Binding-site contacts:
Ligand atom C contacts residue ALA224 of chain 1.A at 3.5 Å (hydrophobic).
Ligand atom CH2 contacts residue LEU114 of chain 1.A at 3.8 Å (hydrophobic).
Ligand atom O contacts residue HEM1 of chain 1.B at 3.9 Å.
Ligand atom O contacts residue ALA224 of chain 1.A at 3.0 Å (h-bond).
Ligand atom CE2 contacts residue ALA224 of chain 1.A at 4.0 Å (hydrophobic).
Ligand atom CG contacts residue PHE201 of chain 1.A at 4.0 Å (hydrophobic).
Ligand atom OXT contacts residue HEM1 of chain 1.B at 2.4 Å.
Ligand atom N contacts residue HEM1 of chain 1.B at 3.2 Å (h-bond).
Ligand atom NE1 contacts residue PRO222 of chain 1.A at 3.2 Å (h-bond).
Ligand atom CZ2 contacts residue LEU114 of chain 1.A at 4.0 Å (hydrophobic).
Ligand atom C contacts residue VAL225 of chain 1.A at 3.6 Å (hydrophobic).
Ligand atom CE2 contacts residue LEU140 of chain 1.A at 3.8 Å (hydrophobic).
Ligand atom CE2 contacts residue PRO222 of chain 1.A at 4.1 Å (hydrophobic).
Ligand atom CZ2 contacts residue LEU140 of chain 1.A at 3.7 Å (hydrophobic).
Ligand atom CD2 contacts residue GLY223 of chain 1.A at 3.9 Å.
Ligand atom CH2 contacts residue LEU140 of chain 1.A at 3.6 Å (hydrophobic).
Ligand atom OXT contacts residue ALA224 of chain 1.A at 3.4 Å.
Ligand atom O contacts residue GLY223 of chain 1.A at 3.3 Å.
Ligand atom CA contacts residue HEM1 of chain 1.B at 3.3 Å.
Ligand atom CG contacts residue GLY223 of chain 1.A at 4.0 Å.
Ligand atom CZ3 contacts residue LEU140 of chain 1.A at 3.5 Å (hydrophobic).
Ligand atom CD1 contacts residue PRO222 of chain 1.A at 3.7 Å (hydrophobic).
Ligand atom OXT contacts residue VAL225 of chain 1.A at 3.6 Å.
Ligand atom CB contacts residue PHE201 of chain 1.A at 3.5 Å (hydrophobic).
Ligand atom CE3 contacts residue ALA224 of chain 1.A at 3.6 Å (hydrophobic).
Ligand atom CE2 contacts residue GLY223 of chain 1.A at 3.6 Å.
Ligand atom CE3 contacts residue LEU140 of chain 1.A at 3.6 Å (hydrophobic).
Ligand atom CZ3 contacts residue ALA224 of chain 1.A at 3.6 Å (hydrophobic).
Ligand atom CZ3 contacts residue VAL144 of chain 1.A at 3.6 Å (hydrophobic).
Ligand atom CB contacts residue HEM1 of chain 1.B at 3.4 Å.
Ligand atom CZ2 contacts residue GLY223 of chain 1.A at 4.1 Å.
Ligand atom CH2 contacts residue VAL144 of chain 1.A at 3.8 Å (hydrophobic).
Ligand atom O contacts residue VAL225 of chain 1.A at 2.8 Å (h-bond).
Ligand atom CD2 contacts residue ALA224 of chain 1.A at 3.7 Å (hydrophobic).
Ligand atom CD1 contacts residue GLY223 of chain 1.A at 3.8 Å.
Ligand atom NE1 contacts residue TYR209 of chain 1.A at 3.4 Å.
Ligand atom CD1 contacts residue TYR209 of chain 1.A at 3.4 Å (hydrophobic).
Ligand atom C contacts residue HEM1 of chain 1.B at 3.3 Å.
Ligand atom NE1 contacts residue GLY223 of chain 1.A at 3.5 Å.
Ligand atom CL contacts residue VAL117 of chain 1.A at 3.8 Å.

Sequence of chain 1.A:
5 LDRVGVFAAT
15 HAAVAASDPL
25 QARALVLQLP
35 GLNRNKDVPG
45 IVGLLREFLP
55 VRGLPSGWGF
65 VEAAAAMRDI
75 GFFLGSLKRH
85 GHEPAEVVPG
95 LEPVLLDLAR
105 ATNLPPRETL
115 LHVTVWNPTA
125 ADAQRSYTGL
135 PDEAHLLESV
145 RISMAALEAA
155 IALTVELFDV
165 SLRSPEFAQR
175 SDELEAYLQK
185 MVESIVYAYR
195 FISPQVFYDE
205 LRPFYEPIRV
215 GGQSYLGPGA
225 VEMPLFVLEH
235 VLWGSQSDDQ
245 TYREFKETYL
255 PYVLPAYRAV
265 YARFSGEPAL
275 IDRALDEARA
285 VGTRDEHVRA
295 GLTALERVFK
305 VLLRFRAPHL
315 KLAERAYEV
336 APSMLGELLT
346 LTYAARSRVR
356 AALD

This protein binds this small molecule.
Small molecule (SMILES): N[C@H](Cc1c[nH]c2c(Cl)cccc12)C(=O)O